Sequence of chain 1.E:
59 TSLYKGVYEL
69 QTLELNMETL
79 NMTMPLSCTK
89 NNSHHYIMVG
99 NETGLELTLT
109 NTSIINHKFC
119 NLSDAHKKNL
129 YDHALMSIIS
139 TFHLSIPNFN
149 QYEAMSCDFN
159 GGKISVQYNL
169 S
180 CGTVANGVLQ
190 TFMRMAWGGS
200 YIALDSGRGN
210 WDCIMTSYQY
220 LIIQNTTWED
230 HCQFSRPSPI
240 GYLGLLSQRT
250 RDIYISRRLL

The protein below binds the small molecule below.
Small molecule (SMILES): CC(=O)N[C@H]1[C@H](O[C@H]2[C@H](O[C@@H]3O[C@@H](C)[C@@H](O)[C@@H](O)[C@@H]3O)[C@@H](NC(C)=O)CO[C@@H]2CO)O[C@H](CO)[C@@H](O)[C@@H]1O

Binding-site contacts:
Ligand atom N2 contacts residue ASN119 of chain 1.E at 2.8 Å (h-bond).
Ligand atom O5 contacts residue PHE117 of chain 1.E at 4.1 Å.
Ligand atom C8 contacts residue PHE117 of chain 1.E at 4.1 Å (hydrophobic).
Ligand atom C1 contacts residue ASN119 of chain 1.E at 1.4 Å.
Ligand atom C7 contacts residue ASN119 of chain 1.E at 3.8 Å.
Ligand atom C5 contacts residue PHE117 of chain 1.E at 4.1 Å (hydrophobic).
Ligand atom O5 contacts residue ASN119 of chain 1.E at 2.5 Å (h-bond).
Ligand atom C8 contacts residue ASN119 of chain 1.E at 4.4 Å.
Ligand atom O6 contacts residue ASN119 of chain 1.E at 3.9 Å.
Ligand atom C2 contacts residue ASN119 of chain 1.E at 2.5 Å.
Ligand atom O6 contacts residue PHE117 of chain 1.E at 4.2 Å.
Ligand atom C3 contacts residue ASN119 of chain 1.E at 3.8 Å.
Ligand atom C5 contacts residue ASN119 of chain 1.E at 3.6 Å.
Ligand atom C4 contacts residue PHE117 of chain 1.E at 4.4 Å (hydrophobic).
Ligand atom C6 contacts residue PHE117 of chain 1.E at 4.0 Å (hydrophobic).
Ligand atom C4 contacts residue ASN119 of chain 1.E at 4.3 Å.